A protein and the small-molecule ligand that binds it are described below.
Small molecule (SMILES): O=C([O-])C(=O)[O-]

Binding-site contacts:
Ligand atom O4 contacts residue HIS71 of chain 1.D at 3.2 Å.
Ligand atom C2 contacts residue VAL64 of chain 1.D at 4.0 Å (hydrophobic).
Ligand atom O3 contacts residue LYS164 of chain 1.D at 3.3 Å (salt-bridge).
Ligand atom C2 contacts residue GLY232 of chain 1.D at 4.0 Å.
Ligand atom C2 contacts residue HIS71 of chain 1.D at 3.7 Å.
Ligand atom O4 contacts residue ASN67 of chain 1.D at 4.1 Å.
Ligand atom C1 contacts residue GLU112 of chain 1.D at 3.7 Å.
Ligand atom O2 contacts residue THR233 of chain 1.D at 3.0 Å (h-bond).
Ligand atom O2 contacts residue GLU114 of chain 1.D at 3.0 Å (salt-bridge).
Ligand atom O4 contacts residue GLY65 of chain 1.D at 3.8 Å.
Ligand atom O3 contacts residue MG1 of chain 1.U at 2.1 Å.
Ligand atom O1 contacts residue HIS71 of chain 1.D at 3.5 Å (h-bond).
Ligand atom C1 contacts residue MG1 of chain 1.U at 2.8 Å.
Ligand atom O4 contacts residue VAL64 of chain 1.D at 4.2 Å.
Ligand atom O2 contacts residue GLU112 of chain 1.D at 3.1 Å (salt-bridge).
Ligand atom O2 contacts residue ASP143 of chain 1.D at 4.1 Å.
Ligand atom C2 contacts residue GLU114 of chain 1.D at 4.2 Å.
Ligand atom O2 contacts residue MG1 of chain 1.U at 2.1 Å.
Ligand atom O1 contacts residue GLY65 of chain 1.D at 3.7 Å.
Ligand atom O3 contacts residue GLU114 of chain 1.D at 4.2 Å.
Ligand atom C2 contacts residue GLY65 of chain 1.D at 3.9 Å.
Ligand atom O4 contacts residue THR233 of chain 1.D at 3.7 Å.
Ligand atom C2 contacts residue MG1 of chain 1.U at 2.8 Å.
Ligand atom C1 contacts residue GLY65 of chain 1.D at 3.7 Å.
Ligand atom C2 contacts residue THR233 of chain 1.D at 3.7 Å.
Ligand atom C1 contacts residue HIS71 of chain 1.D at 3.8 Å.
Ligand atom C2 contacts residue GLU112 of chain 1.D at 3.7 Å.
Ligand atom O4 contacts residue GLY232 of chain 1.D at 4.1 Å.
Ligand atom O2 contacts residue GLY232 of chain 1.D at 3.4 Å.
Ligand atom O1 contacts residue ARG66 of chain 1.D at 3.7 Å.
Ligand atom O1 contacts residue MG1 of chain 1.U at 4.0 Å.
Ligand atom O2 contacts residue VAL64 of chain 1.D at 4.0 Å.
Ligand atom C1 contacts residue ARG66 of chain 1.D at 4.1 Å.
Ligand atom C2 contacts residue ARG66 of chain 1.D at 3.9 Å.
Ligand atom O3 contacts residue GLU112 of chain 1.D at 3.1 Å (salt-bridge).
Ligand atom O3 contacts residue GLY65 of chain 1.D at 4.2 Å.
Ligand atom O3 contacts residue PHE86 of chain 1.D at 4.0 Å.
Ligand atom O3 contacts residue ASP143 of chain 1.D at 3.5 Å (salt-bridge).
Ligand atom O4 contacts residue ARG66 of chain 1.D at 3.0 Å (salt-bridge).
Ligand atom O4 contacts residue MG1 of chain 1.U at 4.0 Å.

Sequence of chain 1.D:
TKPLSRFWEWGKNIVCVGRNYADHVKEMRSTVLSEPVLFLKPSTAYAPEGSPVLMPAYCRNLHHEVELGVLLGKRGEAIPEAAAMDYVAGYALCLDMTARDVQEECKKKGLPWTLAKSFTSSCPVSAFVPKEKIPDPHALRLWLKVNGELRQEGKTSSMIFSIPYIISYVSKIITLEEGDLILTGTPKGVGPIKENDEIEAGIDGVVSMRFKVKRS